This protein binds this small molecule.
Small molecule (SMILES): CC(=O)N[C@H]1[C@H](O[C@H]2[C@H](O)[C@@H](NC(C)=O)CO[C@@H]2CO)O[C@H](CO)[C@@H](O)[C@@H]1O

Binding-site contacts:
Ligand atom O7 contacts residue ASN299 of chain 1.G at 4.2 Å.
Ligand atom C1 contacts residue GLN261 of chain 1.G at 4.1 Å.
Ligand atom C7 contacts residue GLN261 of chain 1.G at 3.9 Å.
Ligand atom C3 contacts residue GLN261 of chain 1.G at 3.5 Å.
Ligand atom C4 contacts residue ASN263 of chain 1.G at 4.4 Å.
Ligand atom O7 contacts residue ASN263 of chain 1.G at 3.3 Å (h-bond).
Ligand atom C2 contacts residue GLN261 of chain 1.G at 3.7 Å.
Ligand atom N2 contacts residue ASN263 of chain 1.G at 3.0 Å (h-bond).
Ligand atom O3 contacts residue GLN261 of chain 1.G at 3.9 Å.
Ligand atom C8 contacts residue ASN263 of chain 1.G at 3.9 Å.
Ligand atom O5 contacts residue ASN263 of chain 1.G at 2.5 Å (h-bond).
Ligand atom C8 contacts residue GLN261 of chain 1.G at 3.6 Å.
Ligand atom C3 contacts residue ASN263 of chain 1.G at 3.9 Å.
Ligand atom C7 contacts residue ASN263 of chain 1.G at 3.3 Å.
Ligand atom C1 contacts residue ASN263 of chain 1.G at 1.5 Å.
Ligand atom C7 contacts residue ASN299 of chain 1.G at 4.3 Å.
Ligand atom N2 contacts residue GLN261 of chain 1.G at 2.9 Å (h-bond).
Ligand atom C8 contacts residue VAL300 of chain 1.G at 3.7 Å (hydrophobic).
Ligand atom C8 contacts residue SER301 of chain 1.G at 3.8 Å.
Ligand atom C5 contacts residue ASN263 of chain 1.G at 3.8 Å.
Ligand atom C8 contacts residue ASN299 of chain 1.G at 3.5 Å.
Ligand atom C2 contacts residue ASN263 of chain 1.G at 2.5 Å.

Sequence of chain 1.G:
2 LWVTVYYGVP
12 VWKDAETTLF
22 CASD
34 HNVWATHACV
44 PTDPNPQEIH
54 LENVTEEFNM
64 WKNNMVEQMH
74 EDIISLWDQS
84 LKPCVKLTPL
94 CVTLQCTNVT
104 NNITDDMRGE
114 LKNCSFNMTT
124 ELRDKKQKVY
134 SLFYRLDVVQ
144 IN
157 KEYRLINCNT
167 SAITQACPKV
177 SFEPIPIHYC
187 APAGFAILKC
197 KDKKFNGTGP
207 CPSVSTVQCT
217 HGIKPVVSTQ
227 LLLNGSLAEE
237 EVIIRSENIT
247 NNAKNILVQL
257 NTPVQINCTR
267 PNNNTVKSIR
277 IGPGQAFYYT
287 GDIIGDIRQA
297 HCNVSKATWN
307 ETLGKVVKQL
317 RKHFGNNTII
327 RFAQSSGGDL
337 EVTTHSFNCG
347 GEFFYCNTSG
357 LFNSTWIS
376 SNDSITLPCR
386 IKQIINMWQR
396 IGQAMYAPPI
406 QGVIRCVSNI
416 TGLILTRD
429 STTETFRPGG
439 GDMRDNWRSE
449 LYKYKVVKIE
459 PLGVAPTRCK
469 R